Sequence of chain 1.B:
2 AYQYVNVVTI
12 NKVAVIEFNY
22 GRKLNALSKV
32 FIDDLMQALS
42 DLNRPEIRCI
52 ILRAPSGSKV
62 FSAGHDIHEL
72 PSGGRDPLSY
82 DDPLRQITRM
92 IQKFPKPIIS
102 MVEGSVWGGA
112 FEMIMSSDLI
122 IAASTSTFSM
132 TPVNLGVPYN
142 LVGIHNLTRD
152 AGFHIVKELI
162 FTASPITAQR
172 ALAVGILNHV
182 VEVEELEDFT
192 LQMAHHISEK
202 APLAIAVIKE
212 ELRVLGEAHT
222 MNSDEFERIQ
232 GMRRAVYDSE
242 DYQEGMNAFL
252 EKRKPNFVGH

Sequence of chain 1.C:
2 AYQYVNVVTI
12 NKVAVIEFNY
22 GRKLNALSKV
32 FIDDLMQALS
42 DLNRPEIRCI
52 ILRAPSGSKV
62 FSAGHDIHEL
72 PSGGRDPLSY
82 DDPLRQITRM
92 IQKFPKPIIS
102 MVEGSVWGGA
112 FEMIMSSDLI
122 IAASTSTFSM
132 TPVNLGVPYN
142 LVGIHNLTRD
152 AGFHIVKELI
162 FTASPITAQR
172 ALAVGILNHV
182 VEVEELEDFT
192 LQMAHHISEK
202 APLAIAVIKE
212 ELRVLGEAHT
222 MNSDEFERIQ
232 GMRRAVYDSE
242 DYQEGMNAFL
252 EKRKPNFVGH

Binding-site contacts:
Ligand atom C4 contacts residue PRO166 of chain 1.C at 3.5 Å (hydrophobic).
Ligand atom C1' contacts residue TRP108 of chain 1.C at 3.8 Å (hydrophobic).
Ligand atom N7 contacts residue TRP108 of chain 1.C at 2.9 Å.
Ligand atom O5' contacts residue PRO166 of chain 1.C at 3.5 Å.
Ligand atom N6 contacts residue SER130 of chain 1.C at 3.3 Å (h-bond).
Ligand atom N3 contacts residue PRO166 of chain 1.C at 3.8 Å.
Ligand atom C8 contacts residue PRO166 of chain 1.C at 3.9 Å (hydrophobic).
Ligand atom N6 contacts residue VAL107 of chain 1.C at 3.0 Å (h-bond).
Ligand atom N7 contacts residue PRO166 of chain 1.C at 3.9 Å.
Ligand atom C5 contacts residue TRP108 of chain 1.C at 3.2 Å (hydrophobic).
Ligand atom N9 contacts residue TRP108 of chain 1.C at 3.0 Å.
Ligand atom O7 contacts residue SER165 of chain 1.C at 4.0 Å.
Ligand atom C5 contacts residue PRO166 of chain 1.C at 3.5 Å (hydrophobic).
Ligand atom C6 contacts residue SER130 of chain 1.C at 3.9 Å.
Ligand atom P2 contacts residue SER165 of chain 1.C at 3.6 Å.
Ligand atom O4' contacts residue PRO166 of chain 1.C at 3.5 Å.
Ligand atom N1 contacts residue SER106 of chain 1.C at 3.4 Å.
Ligand atom O6 contacts residue SER165 of chain 1.C at 2.8 Å (h-bond).
Ligand atom C8 contacts residue SER130 of chain 1.C at 3.6 Å.
Ligand atom C5' contacts residue PRO166 of chain 1.C at 3.9 Å (hydrophobic).
Ligand atom C4 contacts residue TRP108 of chain 1.C at 3.1 Å (hydrophobic).
Ligand atom N6 contacts residue THR128 of chain 1.C at 3.5 Å (h-bond).
Ligand atom N3 contacts residue TRP108 of chain 1.C at 3.8 Å.
Ligand atom C6 contacts residue THR128 of chain 1.C at 3.6 Å.
Ligand atom P1 contacts residue HIS197 of chain 1.B at 3.7 Å.
Ligand atom O22 contacts residue SER165 of chain 1.C at 3.5 Å (h-bond).
Ligand atom O11 contacts residue HIS197 of chain 1.B at 3.5 Å.
Ligand atom O6 contacts residue HIS197 of chain 1.B at 3.6 Å.
Ligand atom N1 contacts residue THR128 of chain 1.C at 2.5 Å (h-bond).
Ligand atom C6 contacts residue TRP108 of chain 1.C at 3.7 Å (hydrophobic).
Ligand atom N9 contacts residue PRO166 of chain 1.C at 3.6 Å.
Ligand atom N6 contacts residue PHE129 of chain 1.C at 3.5 Å.
Ligand atom N7 contacts residue SER130 of chain 1.C at 2.6 Å (h-bond).
Ligand atom C2 contacts residue THR128 of chain 1.C at 3.1 Å.
Ligand atom O2' contacts residue TRP108 of chain 1.C at 3.8 Å.
Ligand atom C6 contacts residue PRO166 of chain 1.C at 3.7 Å (hydrophobic).
Ligand atom C8 contacts residue TRP108 of chain 1.C at 2.8 Å (hydrophobic).
Ligand atom O6 contacts residue PRO166 of chain 1.C at 3.9 Å.
Ligand atom O12 contacts residue HIS197 of chain 1.B at 3.4 Å.
Ligand atom C5 contacts residue SER130 of chain 1.C at 3.5 Å.

A protein and the small-molecule ligand that binds it are described below.
Small molecule (SMILES): CC(C(=O)NCCNC(=O)CCNC(=O)[C@H](O)C(C)(C)COP(=O)(O)OP(=O)(O)OC[C@H]1O[C@@H](n2cnc3c(N)ncnc32)[C@H](O)[C@@H]1OP(=O)(O)O)=[N+]([O-])[O-]